Binding-site contacts:
Ligand atom O2A contacts residue MG1 of chain 1.I at 2.9 Å.
Ligand atom O1D contacts residue ASP1426 of chain 1.A at 2.7 Å (salt-bridge).
Ligand atom PA contacts residue MG1 of chain 1.I at 2.5 Å.
Ligand atom O1D contacts residue CYS1424 of chain 1.A at 3.3 Å (h-bond).
Ligand atom O5' contacts residue MG1 of chain 1.H at 3.0 Å.
Ligand atom O1B contacts residue ARG1428 of chain 1.A at 3.2 Å (salt-bridge).
Ligand atom O2B contacts residue GLY1370 of chain 1.A at 3.2 Å (h-bond).
Ligand atom O1B contacts residue ARG1360 of chain 1.A at 3.2 Å (salt-bridge).
Ligand atom O1A contacts residue GLY1371 of chain 1.A at 3.6 Å.
Ligand atom O2D contacts residue ASP1330 of chain 1.A at 2.8 Å (salt-bridge).
Ligand atom PA contacts residue MG1 of chain 1.H at 3.1 Å.
Ligand atom O1A contacts residue MG1 of chain 1.I at 2.4 Å.
Ligand atom O2D contacts residue HIS1479 of chain 1.A at 3.0 Å (h-bond).
Ligand atom PB contacts residue MG1 of chain 1.G at 3.4 Å.
Ligand atom O1D contacts residue VAL1435 of chain 1.A at 3.3 Å.
Ligand atom O1A contacts residue GLU1390 of chain 1.A at 2.8 Å (salt-bridge).
Ligand atom C2 contacts residue LEU1319 of chain 1.A at 3.6 Å (hydrophobic).
Ligand atom O2B contacts residue ARG1360 of chain 1.A at 3.6 Å (salt-bridge).
Ligand atom O2A contacts residue PHE1372 of chain 1.A at 3.1 Å (h-bond).
Ligand atom O2B contacts residue GLU1390 of chain 1.A at 3.5 Å (salt-bridge).
Ligand atom C1D contacts residue ASP1426 of chain 1.A at 3.5 Å.
Ligand atom O4D contacts residue PHE1476 of chain 1.A at 3.4 Å.
Ligand atom O3D contacts residue ASP1330 of chain 1.A at 2.8 Å (salt-bridge).
Ligand atom N1 contacts residue GLY1321 of chain 1.A at 3.2 Å (h-bond).
Ligand atom O1A contacts residue MG1 of chain 1.G at 3.0 Å.
Ligand atom O2B contacts residue MG1 of chain 1.G at 2.1 Å.
Ligand atom O2B contacts residue ASP1460 of chain 1.A at 3.2 Å (salt-bridge).
Ligand atom C3D contacts residue ASP1330 of chain 1.A at 3.5 Å.
Ligand atom O5D contacts residue GLY1371 of chain 1.A at 3.5 Å.
Ligand atom O1A contacts residue GLU1386 of chain 1.A at 3.1 Å (salt-bridge).
Ligand atom O5D contacts residue GLY1370 of chain 1.A at 3.3 Å (h-bond).
Ligand atom O2' contacts residue TRP1264 of chain 1.A at 3.2 Å.
Ligand atom O5' contacts residue MG1 of chain 1.I at 2.3 Å.
Ligand atom O4D contacts residue ASP1426 of chain 1.A at 3.4 Å (salt-bridge).
Ligand atom O1A contacts residue MG1 of chain 1.H at 2.1 Å.
Ligand atom O4D contacts residue ARG1428 of chain 1.A at 2.9 Å (salt-bridge).
Ligand atom O2A contacts residue GLY1371 of chain 1.A at 3.4 Å.
Ligand atom O1A contacts residue GLY1370 of chain 1.A at 3.1 Å (h-bond).
Ligand atom C5 contacts residue TRP1264 of chain 1.A at 3.6 Å (hydrophobic).
Ligand atom N6 contacts residue ASN1326 of chain 1.A at 2.8 Å (h-bond).

This small molecule binds to this protein.
Small molecule (SMILES): Nc1ncnc2c1ncn2[C@@H]1O[C@H](CO[P](=O)(O)O[P](=O)(O)OC[C@H]2O[C@@H](O)[C@H](O)[C@@H]2O)[C@@H](O)[C@H]1O

Sequence of chain 1.A:
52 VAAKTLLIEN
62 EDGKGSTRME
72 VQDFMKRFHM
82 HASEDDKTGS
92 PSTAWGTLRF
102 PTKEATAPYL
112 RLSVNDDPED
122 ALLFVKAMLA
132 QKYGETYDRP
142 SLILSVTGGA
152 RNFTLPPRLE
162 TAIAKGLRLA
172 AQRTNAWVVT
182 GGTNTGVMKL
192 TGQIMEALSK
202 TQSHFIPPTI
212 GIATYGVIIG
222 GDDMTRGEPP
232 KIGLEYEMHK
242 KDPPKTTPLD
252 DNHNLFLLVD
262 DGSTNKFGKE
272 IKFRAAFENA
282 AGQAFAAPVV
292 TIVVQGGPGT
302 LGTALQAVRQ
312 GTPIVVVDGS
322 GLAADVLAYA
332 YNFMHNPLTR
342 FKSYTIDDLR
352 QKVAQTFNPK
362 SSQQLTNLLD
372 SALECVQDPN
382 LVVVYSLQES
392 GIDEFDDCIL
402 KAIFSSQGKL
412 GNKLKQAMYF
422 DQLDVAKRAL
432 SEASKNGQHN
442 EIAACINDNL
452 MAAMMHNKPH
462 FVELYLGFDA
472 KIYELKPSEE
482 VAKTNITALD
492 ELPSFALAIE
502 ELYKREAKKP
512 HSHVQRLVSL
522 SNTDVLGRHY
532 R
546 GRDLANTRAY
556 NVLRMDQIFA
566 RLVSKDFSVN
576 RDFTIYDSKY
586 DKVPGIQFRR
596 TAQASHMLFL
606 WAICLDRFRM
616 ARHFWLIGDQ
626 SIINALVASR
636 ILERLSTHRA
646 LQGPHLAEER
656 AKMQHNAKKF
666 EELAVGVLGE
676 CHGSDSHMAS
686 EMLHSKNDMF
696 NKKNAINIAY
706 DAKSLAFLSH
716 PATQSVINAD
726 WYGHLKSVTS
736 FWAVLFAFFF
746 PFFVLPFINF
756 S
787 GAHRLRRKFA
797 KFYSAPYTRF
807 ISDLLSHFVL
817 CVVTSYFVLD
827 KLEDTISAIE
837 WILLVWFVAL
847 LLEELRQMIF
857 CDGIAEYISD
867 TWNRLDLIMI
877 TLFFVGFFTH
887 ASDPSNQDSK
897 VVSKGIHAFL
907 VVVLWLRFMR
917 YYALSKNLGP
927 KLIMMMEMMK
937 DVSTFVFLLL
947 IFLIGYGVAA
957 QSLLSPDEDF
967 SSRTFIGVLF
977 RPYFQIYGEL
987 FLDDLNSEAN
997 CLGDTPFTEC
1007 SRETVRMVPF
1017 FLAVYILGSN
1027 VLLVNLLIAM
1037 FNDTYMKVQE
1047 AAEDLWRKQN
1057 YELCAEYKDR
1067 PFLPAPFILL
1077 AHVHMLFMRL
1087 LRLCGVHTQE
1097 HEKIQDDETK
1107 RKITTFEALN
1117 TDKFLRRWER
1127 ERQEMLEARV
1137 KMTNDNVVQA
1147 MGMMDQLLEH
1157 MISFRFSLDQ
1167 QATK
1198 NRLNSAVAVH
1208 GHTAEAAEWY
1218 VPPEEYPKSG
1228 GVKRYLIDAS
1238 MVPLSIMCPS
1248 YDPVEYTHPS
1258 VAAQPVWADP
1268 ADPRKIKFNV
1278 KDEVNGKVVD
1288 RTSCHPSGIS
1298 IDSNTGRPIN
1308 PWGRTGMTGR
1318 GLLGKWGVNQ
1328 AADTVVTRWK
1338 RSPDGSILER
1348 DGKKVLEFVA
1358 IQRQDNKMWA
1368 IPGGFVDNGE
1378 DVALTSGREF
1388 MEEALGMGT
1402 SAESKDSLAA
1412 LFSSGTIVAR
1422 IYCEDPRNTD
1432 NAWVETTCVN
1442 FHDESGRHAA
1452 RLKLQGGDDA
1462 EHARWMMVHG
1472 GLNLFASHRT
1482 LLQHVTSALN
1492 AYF